Sequence of chain 36.C:
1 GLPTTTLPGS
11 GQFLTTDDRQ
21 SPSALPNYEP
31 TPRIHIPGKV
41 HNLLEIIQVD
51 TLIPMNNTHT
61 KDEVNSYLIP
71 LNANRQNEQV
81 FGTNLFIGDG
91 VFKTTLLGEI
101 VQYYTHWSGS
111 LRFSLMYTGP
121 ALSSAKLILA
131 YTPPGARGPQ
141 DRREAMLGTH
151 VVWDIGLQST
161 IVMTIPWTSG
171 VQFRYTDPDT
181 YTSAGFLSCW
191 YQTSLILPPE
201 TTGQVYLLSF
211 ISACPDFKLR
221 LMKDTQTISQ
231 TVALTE

The protein below binds the small molecule below.
Small molecule (SMILES): Cc1cc(CCCCCOc2ccc(C3=NCCO3)cc2)on1

Sequence of chain 36.A:
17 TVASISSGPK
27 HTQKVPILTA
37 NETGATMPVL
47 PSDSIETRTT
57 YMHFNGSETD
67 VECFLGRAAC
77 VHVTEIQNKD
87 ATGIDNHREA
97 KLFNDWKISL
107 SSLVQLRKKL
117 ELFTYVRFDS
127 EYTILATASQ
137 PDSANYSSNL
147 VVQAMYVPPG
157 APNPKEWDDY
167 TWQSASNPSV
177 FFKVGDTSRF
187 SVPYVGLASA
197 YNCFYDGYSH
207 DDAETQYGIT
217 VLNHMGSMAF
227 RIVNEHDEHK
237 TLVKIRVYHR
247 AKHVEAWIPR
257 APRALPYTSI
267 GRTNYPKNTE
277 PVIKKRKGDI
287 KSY

Binding-site contacts:
Ligand atom C1B contacts residue ILE104 of chain 36.A at 4.0 Å (hydrophobic).
Ligand atom C5A contacts residue ALA150 of chain 36.A at 3.6 Å (hydrophobic).
Ligand atom O1A contacts residue PHE186 of chain 36.A at 3.0 Å.
Ligand atom C4B contacts residue TYR152 of chain 36.A at 3.8 Å (hydrophobic).
Ligand atom C2C contacts residue MET221 of chain 36.A at 4.0 Å (hydrophobic).
Ligand atom C4C contacts residue VAL188 of chain 36.A at 3.7 Å (hydrophobic).
Ligand atom C2A contacts residue PHE186 of chain 36.A at 3.3 Å (hydrophobic).
Ligand atom C4 contacts residue LEU106 of chain 36.A at 3.9 Å (hydrophobic).
Ligand atom C1B contacts residue TYR128 of chain 36.A at 3.6 Å (hydrophobic).
Ligand atom N3A contacts residue PRO174 of chain 36.A at 3.7 Å.
Ligand atom C3B contacts residue VAL188 of chain 36.A at 3.8 Å (hydrophobic).
Ligand atom C5B contacts residue TYR128 of chain 36.A at 4.0 Å (hydrophobic).
Ligand atom O1B contacts residue ILE104 of chain 36.A at 3.9 Å.
Ligand atom C5 contacts residue LEU106 of chain 36.A at 3.8 Å (hydrophobic).
Ligand atom C6B contacts residue ILE104 of chain 36.A at 3.6 Å (hydrophobic).
Ligand atom O1B contacts residue TYR128 of chain 36.A at 3.4 Å (h-bond).
Ligand atom C4A contacts residue PRO174 of chain 36.A at 3.1 Å (hydrophobic).
Ligand atom N3A contacts residue TYR152 of chain 36.A at 3.5 Å.
Ligand atom C2C contacts residue TYR197 of chain 36.A at 3.7 Å (hydrophobic).
Ligand atom C5A contacts residue PHE186 of chain 36.A at 3.5 Å (hydrophobic).
Ligand atom C1B contacts residue VAL188 of chain 36.A at 3.8 Å (hydrophobic).
Ligand atom C2B contacts residue VAL188 of chain 36.A at 3.5 Å (hydrophobic).
Ligand atom C4C contacts residue VAL191 of chain 36.A at 3.0 Å (hydrophobic).
Ligand atom O1 contacts residue MET221 of chain 36.A at 3.9 Å.
Ligand atom C5A contacts residue VAL176 of chain 36.A at 3.6 Å (hydrophobic).
Ligand atom C6B contacts residue TYR128 of chain 36.A at 3.3 Å (hydrophobic).
Ligand atom C3B contacts residue TYR152 of chain 36.A at 3.7 Å (hydrophobic).
Ligand atom C5C contacts residue VAL191 of chain 36.A at 3.8 Å (hydrophobic).
Ligand atom C3C contacts residue TYR128 of chain 36.A at 3.4 Å (hydrophobic).
Ligand atom O1 contacts residue LEU106 of chain 36.A at 3.8 Å.
Ligand atom C5B contacts residue PHE186 of chain 36.A at 3.9 Å (hydrophobic).
Ligand atom C4 contacts residue TYR197 of chain 36.A at 3.8 Å (hydrophobic).
Ligand atom C5B contacts residue MET224 of chain 36.A at 3.8 Å (hydrophobic).
Ligand atom N2 contacts residue LEU106 of chain 36.A at 3.8 Å.
Ligand atom N3A contacts residue PHE186 of chain 36.A at 4.0 Å.
Ligand atom C2A contacts residue TYR152 of chain 36.A at 3.6 Å (hydrophobic).
Ligand atom N3A contacts residue ALA24 of chain 36.C at 3.8 Å.
Ligand atom C4B contacts residue PHE186 of chain 36.A at 3.6 Å (hydrophobic).
Ligand atom C1C contacts residue LEU106 of chain 36.A at 3.8 Å (hydrophobic).
Ligand atom C1C contacts residue TYR128 of chain 36.A at 3.7 Å (hydrophobic).